A small-molecule ligand and the protein it binds are described below.
Small molecule (SMILES): CC(=O)N[C@@H]1[C@@H](O)[C@H](O)[C@@H](CO)O[C@H]1O

Binding-site contacts:
Ligand atom C8 contacts residue PHE327 of chain 1.B at 3.6 Å (hydrophobic).
Ligand atom O3 contacts residue VAL356 of chain 1.B at 3.9 Å.
Ligand atom C8 contacts residue PHE331 of chain 1.B at 3.7 Å (hydrophobic).
Ligand atom O3 contacts residue SER360 of chain 1.B at 4.5 Å.
Ligand atom N2 contacts residue ASN332 of chain 1.B at 2.9 Å (h-bond).
Ligand atom C3 contacts residue ASN332 of chain 1.B at 3.8 Å.
Ligand atom O7 contacts residue ASN332 of chain 1.B at 4.1 Å.
Ligand atom O5 contacts residue ASN332 of chain 1.B at 2.4 Å (h-bond).
Ligand atom O7 contacts residue GLY328 of chain 1.B at 3.6 Å.
Ligand atom C2 contacts residue ASN332 of chain 1.B at 2.5 Å.
Ligand atom C1 contacts residue ASN332 of chain 1.B at 1.4 Å.
Ligand atom C8 contacts residue GLY328 of chain 1.B at 3.8 Å.
Ligand atom C5 contacts residue ASN332 of chain 1.B at 3.7 Å.
Ligand atom C7 contacts residue ASN332 of chain 1.B at 3.7 Å.
Ligand atom C4 contacts residue ASN332 of chain 1.B at 4.2 Å.
Ligand atom C7 contacts residue GLY328 of chain 1.B at 3.8 Å.

Sequence of chain 1.B:
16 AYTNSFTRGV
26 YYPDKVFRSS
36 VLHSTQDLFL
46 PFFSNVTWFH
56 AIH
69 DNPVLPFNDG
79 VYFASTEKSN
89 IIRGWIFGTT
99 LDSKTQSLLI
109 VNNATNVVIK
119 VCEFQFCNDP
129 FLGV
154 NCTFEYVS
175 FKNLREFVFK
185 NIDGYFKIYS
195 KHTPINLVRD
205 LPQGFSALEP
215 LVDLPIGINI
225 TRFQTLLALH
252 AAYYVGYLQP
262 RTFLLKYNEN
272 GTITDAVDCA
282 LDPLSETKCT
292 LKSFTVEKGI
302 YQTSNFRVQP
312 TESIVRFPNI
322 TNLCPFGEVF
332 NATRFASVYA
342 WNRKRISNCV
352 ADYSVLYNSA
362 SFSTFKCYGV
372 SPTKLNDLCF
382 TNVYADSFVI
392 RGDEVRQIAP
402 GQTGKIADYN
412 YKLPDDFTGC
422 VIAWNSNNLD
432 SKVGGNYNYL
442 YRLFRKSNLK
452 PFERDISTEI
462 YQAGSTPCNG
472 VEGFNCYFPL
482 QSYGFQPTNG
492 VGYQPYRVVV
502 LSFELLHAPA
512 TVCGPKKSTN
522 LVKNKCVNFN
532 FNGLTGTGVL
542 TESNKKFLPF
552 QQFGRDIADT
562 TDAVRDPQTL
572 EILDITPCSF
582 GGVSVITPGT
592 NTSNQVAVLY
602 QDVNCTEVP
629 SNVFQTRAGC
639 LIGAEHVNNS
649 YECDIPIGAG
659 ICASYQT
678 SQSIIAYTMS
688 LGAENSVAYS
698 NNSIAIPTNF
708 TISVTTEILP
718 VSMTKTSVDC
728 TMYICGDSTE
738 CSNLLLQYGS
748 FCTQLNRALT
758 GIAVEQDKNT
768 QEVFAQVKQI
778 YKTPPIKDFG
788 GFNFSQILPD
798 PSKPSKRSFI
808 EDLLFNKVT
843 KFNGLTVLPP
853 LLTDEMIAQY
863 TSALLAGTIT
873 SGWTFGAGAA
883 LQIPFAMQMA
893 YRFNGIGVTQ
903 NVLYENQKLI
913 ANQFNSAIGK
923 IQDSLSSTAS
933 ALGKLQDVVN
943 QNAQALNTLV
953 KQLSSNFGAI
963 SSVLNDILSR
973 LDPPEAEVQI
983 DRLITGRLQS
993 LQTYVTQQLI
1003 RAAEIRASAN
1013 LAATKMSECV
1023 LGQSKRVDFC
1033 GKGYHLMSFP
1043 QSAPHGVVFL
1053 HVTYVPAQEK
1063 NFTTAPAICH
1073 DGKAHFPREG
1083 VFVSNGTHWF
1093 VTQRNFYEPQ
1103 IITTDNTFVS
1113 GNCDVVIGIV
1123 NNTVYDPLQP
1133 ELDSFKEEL